Binding-site contacts:
Ligand atom C2' contacts residue THR17 of chain 1.B at 3.7 Å.
Ligand atom OP2 contacts residue THR17 of chain 1.B at 3.5 Å.
Ligand atom O2 contacts residue TYR58 of chain 3.B at 3.6 Å.
Ligand atom N3 contacts residue TRP21 of chain 1.B at 3.2 Å.
Ligand atom O2' contacts residue LEU41 of chain 3.B at 3.8 Å.
Ligand atom C2 contacts residue ARG55 of chain 3.B at 3.1 Å.
Ligand atom N3 contacts residue ARG55 of chain 3.B at 3.2 Å (salt-bridge).
Ligand atom N1 contacts residue TYR58 of chain 3.B at 3.5 Å.
Ligand atom C4 contacts residue TRP21 of chain 1.B at 3.7 Å (hydrophobic).
Ligand atom C2 contacts residue TYR58 of chain 3.B at 3.8 Å (hydrophobic).
Ligand atom O2' contacts residue THR17 of chain 1.B at 2.8 Å.
Ligand atom C1' contacts residue TRP21 of chain 1.B at 3.9 Å (hydrophobic).
Ligand atom N6 contacts residue TYR58 of chain 3.B at 3.5 Å (h-bond).
Ligand atom OP1 contacts residue THR17 of chain 1.B at 3.7 Å.
Ligand atom O4' contacts residue ARG68 of chain 3.B at 3.0 Å (salt-bridge).
Ligand atom O2' contacts residue TYR19 of chain 5.B at 3.7 Å.
Ligand atom N1 contacts residue TRP21 of chain 1.B at 3.8 Å.
Ligand atom O3' contacts residue CYS203 of chain 3.A at 4.0 Å.
Ligand atom O4' contacts residue ARG202 of chain 3.A at 3.9 Å.
Ligand atom O2' contacts residue THR44 of chain 3.B at 3.9 Å.
Ligand atom OP2 contacts residue ARG202 of chain 3.A at 3.6 Å.
Ligand atom N1 contacts residue ARG68 of chain 3.B at 3.9 Å.
Ligand atom O2' contacts residue ARG55 of chain 3.B at 3.1 Å (salt-bridge).
Ligand atom N1 contacts residue ALA56 of chain 3.B at 3.2 Å (h-bond).
Ligand atom P contacts residue THR17 of chain 1.B at 3.9 Å.
Ligand atom C2 contacts residue TRP21 of chain 1.B at 3.2 Å (hydrophobic).
Ligand atom C4' contacts residue TYR19 of chain 5.B at 3.8 Å (hydrophobic).
Ligand atom O2 contacts residue TRP21 of chain 1.B at 2.9 Å.
Ligand atom O4 contacts residue TRP21 of chain 1.B at 3.4 Å.
Ligand atom O3' contacts residue TYR19 of chain 5.B at 3.0 Å (h-bond).
Ligand atom C5' contacts residue ARG202 of chain 3.A at 3.9 Å.
Ligand atom C2' contacts residue ARG55 of chain 3.B at 3.4 Å.
Ligand atom O2' contacts residue ARG55 of chain 3.B at 3.8 Å.
Ligand atom C6 contacts residue TYR58 of chain 3.B at 3.8 Å (hydrophobic).
Ligand atom OP1 contacts residue TYR19 of chain 5.B at 3.6 Å (h-bond).
Ligand atom O2' contacts residue CYS203 of chain 3.A at 3.3 Å (h-bond).
Ligand atom OP2 contacts residue ARG55 of chain 3.B at 2.9 Å (salt-bridge).
Ligand atom C1' contacts residue ARG68 of chain 3.B at 3.8 Å.
Ligand atom OP1 contacts residue MET15 of chain 1.B at 3.1 Å.
Ligand atom C2 contacts residue ALA56 of chain 3.B at 3.8 Å (hydrophobic).

Sequence of chain 5.B:
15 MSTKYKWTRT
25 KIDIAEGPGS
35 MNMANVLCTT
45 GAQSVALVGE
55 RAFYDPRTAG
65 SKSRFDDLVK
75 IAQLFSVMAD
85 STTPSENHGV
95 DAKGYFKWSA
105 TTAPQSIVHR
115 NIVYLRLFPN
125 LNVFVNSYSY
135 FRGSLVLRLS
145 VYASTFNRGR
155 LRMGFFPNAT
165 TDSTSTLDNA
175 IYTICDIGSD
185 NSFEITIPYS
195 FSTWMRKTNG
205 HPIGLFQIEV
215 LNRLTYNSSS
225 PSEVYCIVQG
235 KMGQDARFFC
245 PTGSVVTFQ

Sequence of chain 1.B:
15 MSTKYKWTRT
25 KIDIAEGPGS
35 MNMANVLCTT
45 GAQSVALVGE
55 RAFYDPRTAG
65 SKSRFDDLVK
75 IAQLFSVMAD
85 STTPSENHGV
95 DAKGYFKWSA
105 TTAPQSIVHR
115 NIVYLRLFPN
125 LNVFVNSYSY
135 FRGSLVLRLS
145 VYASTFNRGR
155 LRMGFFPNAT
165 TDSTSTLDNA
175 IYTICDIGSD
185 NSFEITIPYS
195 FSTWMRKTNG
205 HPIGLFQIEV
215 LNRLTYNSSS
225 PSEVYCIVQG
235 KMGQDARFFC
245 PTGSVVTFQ

Sequence of chain 3.A:
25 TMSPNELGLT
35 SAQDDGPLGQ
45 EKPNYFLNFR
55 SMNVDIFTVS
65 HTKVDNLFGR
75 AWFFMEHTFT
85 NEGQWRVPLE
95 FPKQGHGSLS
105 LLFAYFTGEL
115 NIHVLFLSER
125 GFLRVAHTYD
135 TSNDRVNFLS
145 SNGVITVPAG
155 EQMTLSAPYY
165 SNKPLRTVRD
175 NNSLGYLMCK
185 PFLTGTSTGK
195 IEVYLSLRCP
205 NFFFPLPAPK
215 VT

The small molecule below binds the protein below.
Small molecule (SMILES): Nc1ncnc2c1ncn2[C@@H]1O[C@H](CO)[C@@H](O[P](=O)(O)OC[C@H]2O[C@@H](n3ccc(=O)[nH]c3=O)[C@H](O)[C@@H]2O[P](=O)(O)OC[C@H]2O[C@@H](n3ccc(=O)[nH]c3=O)[C@H](O)[C@@H]2O[P](=O)(O)OC[C@H]2O[C@@H](n3ccc(=O)[nH]c3=O)[C@H](O)[C@@H]2O[P](=O)(O)OC[C@H]2O[C@@H](n3ccc(=O)[nH]c3=O)[C@H](O)[C@@H]2O[P](=O)(O)OC[C@H]2O[C@@H](n3ccc(=O)[nH]c3=O)[C@H](O)[C@@H]2O)[C@H]1O

Sequence of chain 3.B:
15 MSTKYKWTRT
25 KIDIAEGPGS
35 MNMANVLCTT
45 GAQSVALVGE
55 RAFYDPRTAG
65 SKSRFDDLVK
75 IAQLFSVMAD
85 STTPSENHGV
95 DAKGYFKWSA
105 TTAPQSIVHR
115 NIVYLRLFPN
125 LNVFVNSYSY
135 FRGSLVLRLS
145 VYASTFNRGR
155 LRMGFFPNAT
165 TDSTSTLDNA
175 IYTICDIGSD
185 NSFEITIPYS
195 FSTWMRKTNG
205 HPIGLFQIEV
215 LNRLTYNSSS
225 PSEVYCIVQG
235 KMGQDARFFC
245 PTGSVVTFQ